A small-molecule ligand and the protein it binds are described below.
Small molecule (SMILES): CCCCCCCCCCC(CCCCCCCCCC)(CO[C@H]1O[C@@H](CO)[C@H](O[C@@H]2O[C@@H](CO)[C@H](O)[C@@H](O)[C@@H]2O)[C@@H](O)[C@@H]1O)CO[C@H]1O[C@@H](CO)[C@H](O[C@@H]2O[C@@H](CO)[C@H](O)[C@@H](O)[C@@H]2O)[C@@H](O)[C@H]1O

Sequence of chain 1.C:
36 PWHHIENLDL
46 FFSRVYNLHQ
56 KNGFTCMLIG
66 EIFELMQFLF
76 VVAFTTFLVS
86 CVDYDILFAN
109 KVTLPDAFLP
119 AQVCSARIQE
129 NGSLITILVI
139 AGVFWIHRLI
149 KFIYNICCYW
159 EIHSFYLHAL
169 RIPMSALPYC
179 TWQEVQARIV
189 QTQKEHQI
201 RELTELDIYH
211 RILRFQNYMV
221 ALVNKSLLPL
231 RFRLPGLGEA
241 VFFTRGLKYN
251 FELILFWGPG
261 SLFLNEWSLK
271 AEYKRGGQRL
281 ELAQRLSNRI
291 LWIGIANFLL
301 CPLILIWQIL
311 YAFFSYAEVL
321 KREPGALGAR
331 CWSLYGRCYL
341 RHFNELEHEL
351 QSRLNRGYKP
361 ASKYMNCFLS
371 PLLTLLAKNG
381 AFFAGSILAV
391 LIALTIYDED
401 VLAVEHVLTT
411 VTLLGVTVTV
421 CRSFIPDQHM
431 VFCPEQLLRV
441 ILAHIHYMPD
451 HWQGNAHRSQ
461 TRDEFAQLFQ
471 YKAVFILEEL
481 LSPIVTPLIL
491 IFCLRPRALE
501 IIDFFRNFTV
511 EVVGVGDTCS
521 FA

Binding-site contacts:
Ligand atom OAU contacts residue TYR311 of chain 1.C at 3.6 Å.
Ligand atom OAP contacts residue GLY246 of chain 1.C at 3.3 Å.
Ligand atom OAN contacts residue ARG245 of chain 1.C at 2.5 Å (salt-bridge).
Ligand atom CBE contacts residue LMN1 of chain 1.I at 3.7 Å.
Ligand atom CCR contacts residue ARG245 of chain 1.C at 3.5 Å.
Ligand atom CBH contacts residue ILE304 of chain 1.C at 3.8 Å (hydrophobic).
Ligand atom CAZ contacts residue ASN297 of chain 1.C at 3.6 Å.
Ligand atom C6 contacts residue TRP307 of chain 1.C at 3.3 Å (hydrophobic).
Ligand atom OAT contacts residue GLU252 of chain 1.C at 3.5 Å (salt-bridge).
Ligand atom CAX contacts residue LMN1 of chain 1.I at 3.8 Å.
Ligand atom OAN contacts residue TYR249 of chain 1.C at 3.3 Å.
Ligand atom C6 contacts residue TYR311 of chain 1.C at 3.6 Å (hydrophobic).
Ligand atom OAJ contacts residue LMN1 of chain 1.I at 3.1 Å (h-bond).
Ligand atom O6 contacts residue TYR311 of chain 1.C at 3.5 Å.
Ligand atom CAW contacts residue ALA139 of chain 1.C at 3.8 Å (hydrophobic).
Ligand atom CBE contacts residue LEU303 of chain 1.C at 3.7 Å (hydrophobic).
Ligand atom CBD contacts residue ASN297 of chain 1.C at 3.3 Å.
Ligand atom OAP contacts residue TYR249 of chain 1.C at 3.3 Å.
Ligand atom CBI contacts residue TRP307 of chain 1.C at 3.6 Å (hydrophobic).
Ligand atom CBN contacts residue LMN1 of chain 1.I at 3.7 Å.
Ligand atom CAA contacts residue ILE135 of chain 1.C at 3.7 Å (hydrophobic).
Ligand atom CCH contacts residue ARG245 of chain 1.C at 3.4 Å.
Ligand atom C5 contacts residue TRP307 of chain 1.C at 3.7 Å (hydrophobic).
Ligand atom CBG contacts residue LMN1 of chain 1.I at 3.7 Å.
Ligand atom C3 contacts residue ARG245 of chain 1.C at 3.6 Å.
Ligand atom CBC contacts residue LMN1 of chain 1.I at 3.8 Å.
Ligand atom OCB contacts residue ARG245 of chain 1.C at 3.5 Å (salt-bridge).
Ligand atom CAZ contacts residue LEU253 of chain 1.C at 3.8 Å (hydrophobic).
Ligand atom CCJ contacts residue ARG245 of chain 1.C at 3.6 Å.
Ligand atom OAJ contacts residue TRP257 of chain 1.C at 3.7 Å.
Ligand atom CCL contacts residue ARG245 of chain 1.C at 3.5 Å.
Ligand atom O5 contacts residue TRP307 of chain 1.C at 2.9 Å (h-bond).
Ligand atom CAX contacts residue ALA296 of chain 1.C at 3.8 Å (hydrophobic).
Ligand atom O6 contacts residue TRP307 of chain 1.C at 2.4 Å (h-bond).
Ligand atom CAB contacts residue LEU253 of chain 1.C at 3.8 Å (hydrophobic).
Ligand atom OAS contacts residue ARG245 of chain 1.C at 3.3 Å.
Ligand atom OAP contacts residue ARG245 of chain 1.C at 3.6 Å.
Ligand atom CAA contacts residue ILE306 of chain 1.C at 3.7 Å (hydrophobic).
Ligand atom CCV contacts residue ARG245 of chain 1.C at 3.8 Å.
Ligand atom CBR contacts residue LMN1 of chain 1.I at 3.8 Å.